Binding-site contacts:
Ligand atom C5B contacts residue TYR128 of chain 5.A at 4.0 Å (hydrophobic).
Ligand atom C1C contacts residue TYR128 of chain 5.A at 3.7 Å (hydrophobic).
Ligand atom O1 contacts residue LEU106 of chain 5.A at 3.8 Å.
Ligand atom N2 contacts residue LEU106 of chain 5.A at 3.8 Å.
Ligand atom C5B contacts residue PHE186 of chain 5.A at 3.9 Å (hydrophobic).
Ligand atom C5 contacts residue LEU106 of chain 5.A at 3.8 Å (hydrophobic).
Ligand atom C2B contacts residue VAL188 of chain 5.A at 3.5 Å (hydrophobic).
Ligand atom C4C contacts residue VAL188 of chain 5.A at 3.7 Å (hydrophobic).
Ligand atom C3B contacts residue VAL188 of chain 5.A at 3.8 Å (hydrophobic).
Ligand atom N3A contacts residue PHE186 of chain 5.A at 4.0 Å.
Ligand atom N3A contacts residue ALA24 of chain 5.C at 3.8 Å.
Ligand atom C2C contacts residue MET221 of chain 5.A at 3.8 Å (hydrophobic).
Ligand atom C1C contacts residue LEU106 of chain 5.A at 3.8 Å (hydrophobic).
Ligand atom C5A contacts residue PHE186 of chain 5.A at 3.5 Å (hydrophobic).
Ligand atom C1B contacts residue ILE104 of chain 5.A at 4.0 Å (hydrophobic).
Ligand atom C4 contacts residue LEU106 of chain 5.A at 3.9 Å (hydrophobic).
Ligand atom C4 contacts residue TYR197 of chain 5.A at 3.8 Å (hydrophobic).
Ligand atom O1A contacts residue PHE186 of chain 5.A at 3.0 Å.
Ligand atom C5A contacts residue ALA150 of chain 5.A at 3.6 Å (hydrophobic).
Ligand atom C3C contacts residue TYR128 of chain 5.A at 3.4 Å (hydrophobic).
Ligand atom C5B contacts residue MET224 of chain 5.A at 3.9 Å (hydrophobic).
Ligand atom C4A contacts residue PRO174 of chain 5.A at 3.1 Å (hydrophobic).
Ligand atom C1B contacts residue TYR128 of chain 5.A at 3.6 Å (hydrophobic).
Ligand atom C6B contacts residue TYR128 of chain 5.A at 3.3 Å (hydrophobic).
Ligand atom C2A contacts residue PHE186 of chain 5.A at 3.3 Å (hydrophobic).
Ligand atom C3B contacts residue TYR152 of chain 5.A at 3.7 Å (hydrophobic).
Ligand atom N3A contacts residue TYR152 of chain 5.A at 3.5 Å.
Ligand atom C5A contacts residue VAL176 of chain 5.A at 3.6 Å (hydrophobic).
Ligand atom C5C contacts residue VAL191 of chain 5.A at 3.8 Å (hydrophobic).
Ligand atom N3A contacts residue PRO174 of chain 5.A at 3.7 Å.
Ligand atom C2A contacts residue TYR152 of chain 5.A at 3.6 Å (hydrophobic).
Ligand atom O1 contacts residue MET221 of chain 5.A at 3.8 Å.
Ligand atom C4B contacts residue PHE186 of chain 5.A at 3.6 Å (hydrophobic).
Ligand atom O1B contacts residue TYR128 of chain 5.A at 3.4 Å (h-bond).
Ligand atom C2C contacts residue TYR197 of chain 5.A at 3.7 Å (hydrophobic).
Ligand atom C1B contacts residue VAL188 of chain 5.A at 3.8 Å (hydrophobic).
Ligand atom O1B contacts residue ILE104 of chain 5.A at 3.9 Å.
Ligand atom C4C contacts residue VAL191 of chain 5.A at 3.0 Å (hydrophobic).
Ligand atom C6B contacts residue ILE104 of chain 5.A at 3.6 Å (hydrophobic).
Ligand atom C4B contacts residue TYR152 of chain 5.A at 3.8 Å (hydrophobic).

Sequence of chain 5.C:
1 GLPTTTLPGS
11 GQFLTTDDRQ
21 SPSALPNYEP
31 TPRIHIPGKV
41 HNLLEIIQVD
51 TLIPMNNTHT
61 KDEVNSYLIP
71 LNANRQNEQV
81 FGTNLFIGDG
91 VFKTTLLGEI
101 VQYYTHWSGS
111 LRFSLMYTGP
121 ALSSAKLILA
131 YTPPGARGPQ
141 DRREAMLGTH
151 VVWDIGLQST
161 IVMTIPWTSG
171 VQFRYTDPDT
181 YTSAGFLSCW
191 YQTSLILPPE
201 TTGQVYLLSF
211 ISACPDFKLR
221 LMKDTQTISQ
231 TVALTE

This protein binds this small molecule.
Small molecule (SMILES): Cc1cc(CCCCCOc2ccc(C3=NCCO3)cc2)on1

Sequence of chain 5.A:
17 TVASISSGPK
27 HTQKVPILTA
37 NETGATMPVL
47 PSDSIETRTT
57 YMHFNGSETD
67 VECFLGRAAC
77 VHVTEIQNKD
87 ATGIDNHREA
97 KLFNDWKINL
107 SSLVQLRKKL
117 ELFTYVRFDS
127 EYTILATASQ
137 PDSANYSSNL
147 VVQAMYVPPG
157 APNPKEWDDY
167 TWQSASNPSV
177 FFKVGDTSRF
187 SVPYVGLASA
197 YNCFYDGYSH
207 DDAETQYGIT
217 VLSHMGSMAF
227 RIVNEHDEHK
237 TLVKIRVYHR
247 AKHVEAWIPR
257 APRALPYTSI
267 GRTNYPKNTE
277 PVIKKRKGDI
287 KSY